A small-molecule ligand and the protein it binds are described below.
Small molecule (SMILES): Cc1cc(CCCCCCCOc2ccc(C3=N[C@@H](C)CO3)cc2)on1

Sequence of chain 6.C:
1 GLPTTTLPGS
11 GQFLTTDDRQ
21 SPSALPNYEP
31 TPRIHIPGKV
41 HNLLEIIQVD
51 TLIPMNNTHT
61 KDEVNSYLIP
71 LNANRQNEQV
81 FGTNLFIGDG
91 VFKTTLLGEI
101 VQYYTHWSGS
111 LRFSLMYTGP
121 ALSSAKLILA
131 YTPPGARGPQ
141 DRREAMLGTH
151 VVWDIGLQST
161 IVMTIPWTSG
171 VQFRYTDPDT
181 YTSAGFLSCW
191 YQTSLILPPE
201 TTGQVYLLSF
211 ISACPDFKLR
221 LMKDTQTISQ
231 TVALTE

Binding-site contacts:
Ligand atom C6C contacts residue VAL191 of chain 6.A at 3.2 Å (hydrophobic).
Ligand atom C4C contacts residue ILE104 of chain 6.A at 3.9 Å (hydrophobic).
Ligand atom C3C contacts residue VAL188 of chain 6.A at 3.3 Å (hydrophobic).
Ligand atom C3 contacts residue PHE186 of chain 6.A at 3.8 Å (hydrophobic).
Ligand atom C2C contacts residue VAL188 of chain 6.A at 3.2 Å (hydrophobic).
Ligand atom CM1 contacts residue SER107 of chain 6.A at 3.9 Å.
Ligand atom C7C contacts residue TYR197 of chain 6.A at 3.8 Å (hydrophobic).
Ligand atom C5 contacts residue PHE186 of chain 6.A at 3.5 Å (hydrophobic).
Ligand atom O1 contacts residue VAL188 of chain 6.A at 3.8 Å.
Ligand atom O1 contacts residue ALA24 of chain 6.C at 3.6 Å.
Ligand atom C6B contacts residue LEU106 of chain 6.A at 4.0 Å (hydrophobic).
Ligand atom C5B contacts residue TYR197 of chain 6.A at 3.8 Å (hydrophobic).
Ligand atom N2 contacts residue ALA24 of chain 6.C at 3.4 Å.
Ligand atom C5B contacts residue LEU106 of chain 6.A at 3.8 Å (hydrophobic).
Ligand atom C4 contacts residue PHE186 of chain 6.A at 3.6 Å (hydrophobic).
Ligand atom O1B contacts residue ILE104 of chain 6.A at 3.9 Å.
Ligand atom C1C contacts residue TYR152 of chain 6.A at 4.0 Å (hydrophobic).
Ligand atom C31 contacts residue SER175 of chain 6.A at 3.6 Å.
Ligand atom C3C contacts residue TYR128 of chain 6.A at 3.9 Å (hydrophobic).
Ligand atom C6B contacts residue TYR197 of chain 6.A at 3.7 Å (hydrophobic).
Ligand atom C4A contacts residue ASN198 of chain 6.A at 3.9 Å.
Ligand atom N2 contacts residue PHE186 of chain 6.A at 3.7 Å.
Ligand atom C7C contacts residue TYR128 of chain 6.A at 3.6 Å (hydrophobic).
Ligand atom O1 contacts residue PHE186 of chain 6.A at 3.5 Å.
Ligand atom C2C contacts residue TYR152 of chain 6.A at 4.0 Å (hydrophobic).
Ligand atom O1 contacts residue TYR152 of chain 6.A at 3.9 Å.
Ligand atom C5C contacts residue ILE104 of chain 6.A at 3.8 Å (hydrophobic).
Ligand atom O1B contacts residue TYR128 of chain 6.A at 3.9 Å.
Ligand atom C7C contacts residue VAL191 of chain 6.A at 4.0 Å (hydrophobic).
Ligand atom C4 contacts residue MET224 of chain 6.A at 3.8 Å (hydrophobic).
Ligand atom N2 contacts residue PRO174 of chain 6.A at 3.9 Å.
Ligand atom C5C contacts residue TYR128 of chain 6.A at 3.5 Å (hydrophobic).
Ligand atom C3 contacts residue PRO174 of chain 6.A at 3.8 Å (hydrophobic).
Ligand atom C4 contacts residue TYR152 of chain 6.A at 3.9 Å (hydrophobic).
Ligand atom C31 contacts residue ALA150 of chain 6.A at 3.1 Å (hydrophobic).
Ligand atom C31 contacts residue PRO174 of chain 6.A at 3.4 Å (hydrophobic).
Ligand atom C5 contacts residue TYR152 of chain 6.A at 3.8 Å (hydrophobic).
Ligand atom C4C contacts residue TYR152 of chain 6.A at 3.8 Å (hydrophobic).
Ligand atom C31 contacts residue VAL176 of chain 6.A at 3.3 Å (hydrophobic).
Ligand atom C4B contacts residue LEU106 of chain 6.A at 4.0 Å (hydrophobic).

Sequence of chain 6.A:
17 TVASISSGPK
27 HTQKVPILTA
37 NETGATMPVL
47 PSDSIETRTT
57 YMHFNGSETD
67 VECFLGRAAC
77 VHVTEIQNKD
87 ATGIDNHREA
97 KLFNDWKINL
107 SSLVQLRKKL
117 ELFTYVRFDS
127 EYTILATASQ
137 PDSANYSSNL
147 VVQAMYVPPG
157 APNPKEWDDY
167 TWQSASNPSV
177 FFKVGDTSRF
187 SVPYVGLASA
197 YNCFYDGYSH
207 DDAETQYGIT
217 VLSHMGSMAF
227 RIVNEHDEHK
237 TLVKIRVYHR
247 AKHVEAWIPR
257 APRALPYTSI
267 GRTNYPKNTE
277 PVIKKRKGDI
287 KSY